Binding-site contacts:
Ligand atom N2 contacts residue ASN12 of chain 5.I at 3.8 Å.
Ligand atom O7 contacts residue ASN12 of chain 5.I at 3.7 Å.
Ligand atom C2 contacts residue ASN12 of chain 5.I at 3.2 Å.
Ligand atom C1 contacts residue ASN12 of chain 5.I at 2.1 Å.
Ligand atom C7 contacts residue ASN12 of chain 5.I at 3.9 Å.
Ligand atom O5 contacts residue ASN12 of chain 5.I at 2.6 Å (h-bond).
Ligand atom C5 contacts residue ASN12 of chain 5.I at 4.0 Å.

A small-molecule ligand and the protein it binds are described below.
Small molecule (SMILES): CC(=O)N[C@H]1[C@H](O[C@H]2[C@H](O)[C@@H](NC(C)=O)CO[C@@H]2CO)O[C@H](CO)[C@@H](O)[C@@H]1O

Sequence of chain 5.I:
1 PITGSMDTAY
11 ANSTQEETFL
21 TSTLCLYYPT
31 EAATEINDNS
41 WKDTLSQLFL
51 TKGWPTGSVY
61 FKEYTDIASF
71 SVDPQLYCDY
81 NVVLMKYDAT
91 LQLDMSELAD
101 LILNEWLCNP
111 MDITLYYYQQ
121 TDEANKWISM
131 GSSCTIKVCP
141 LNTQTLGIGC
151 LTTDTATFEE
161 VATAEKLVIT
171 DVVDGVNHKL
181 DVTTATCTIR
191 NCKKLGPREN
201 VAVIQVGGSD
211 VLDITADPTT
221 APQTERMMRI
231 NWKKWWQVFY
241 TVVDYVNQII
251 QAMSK